The small molecule below binds the protein below.
Small molecule (SMILES): Nc1ncnc2c1ncn2[C@@H]1O[C@H](CO[P](=O)(O)O[P](=O)(O)NP(=O)(O)O)[C@@H](O)[C@H]1O

Binding-site contacts:
Ligand atom O2B contacts residue THR1029 of chain 1.A at 2.0 Å (h-bond).
Ligand atom O4' contacts residue GLY1101 of chain 1.A at 4.0 Å.
Ligand atom O2B contacts residue THR1220 of chain 1.A at 3.7 Å.
Ligand atom N1 contacts residue ILE1102 of chain 1.A at 3.5 Å.
Ligand atom N3 contacts residue ILE1148 of chain 1.A at 3.9 Å.
Ligand atom N6 contacts residue GLY1072 of chain 1.A at 3.9 Å.
Ligand atom C6 contacts residue LEU1071 of chain 1.A at 3.4 Å (hydrophobic).
Ligand atom O1B contacts residue THR1220 of chain 1.A at 3.1 Å (h-bond).
Ligand atom N3B contacts residue THR1029 of chain 1.A at 3.2 Å (h-bond).
Ligand atom N9 contacts residue GLY1101 of chain 1.A at 4.0 Å.
Ligand atom PB contacts residue THR1220 of chain 1.A at 3.9 Å.
Ligand atom N6 contacts residue HIS1069 of chain 1.A at 3.5 Å.
Ligand atom O1A contacts residue HIS1069 of chain 1.A at 2.6 Å (h-bond).
Ligand atom O5' contacts residue HIS1069 of chain 1.A at 3.7 Å.
Ligand atom O3A contacts residue GLY1221 of chain 1.A at 4.0 Å.
Ligand atom C4 contacts residue GLY1101 of chain 1.A at 3.9 Å.
Ligand atom C4' contacts residue GLY1099 of chain 1.A at 3.8 Å.
Ligand atom PB contacts residue THR1029 of chain 1.A at 3.1 Å.
Ligand atom C5' contacts residue GLY1099 of chain 1.A at 3.7 Å.
Ligand atom O2G contacts residue ASN1270 of chain 1.A at 2.8 Å (h-bond).
Ligand atom C5 contacts residue LEU1071 of chain 1.A at 3.7 Å (hydrophobic).
Ligand atom C1' contacts residue GLY1101 of chain 1.A at 3.9 Å.
Ligand atom O3' contacts residue ASP1222 of chain 1.A at 3.8 Å.
Ligand atom N6 contacts residue LEU1071 of chain 1.A at 3.4 Å.
Ligand atom PA contacts residue HIS1069 of chain 1.A at 3.7 Å.
Ligand atom N3 contacts residue ILE1180 of chain 1.A at 3.5 Å.
Ligand atom C2 contacts residue ILE1180 of chain 1.A at 3.9 Å (hydrophobic).
Ligand atom C8 contacts residue HIS1069 of chain 1.A at 3.5 Å.
Ligand atom N1 contacts residue LEU1071 of chain 1.A at 3.8 Å.
Ligand atom O1B contacts residue GLY1221 of chain 1.A at 3.2 Å (h-bond).
Ligand atom O2A contacts residue PRO1245 of chain 1.A at 3.9 Å.
Ligand atom C2 contacts residue ILE1102 of chain 1.A at 3.7 Å (hydrophobic).
Ligand atom N3 contacts residue GLY1101 of chain 1.A at 3.6 Å.
Ligand atom O2B contacts residue LYS1028 of chain 1.A at 3.9 Å.
Ligand atom N7 contacts residue HIS1069 of chain 1.A at 3.1 Å.
Ligand atom O4' contacts residue CYS1100 of chain 1.A at 3.6 Å.
Ligand atom O2' contacts residue ASN1150 of chain 1.A at 3.4 Å.
Ligand atom N3 contacts residue GLY1149 of chain 1.A at 3.6 Å.
Ligand atom C2 contacts residue ILE1148 of chain 1.A at 3.6 Å (hydrophobic).
Ligand atom O4' contacts residue GLY1099 of chain 1.A at 3.4 Å.

Sequence of chain 1.A:
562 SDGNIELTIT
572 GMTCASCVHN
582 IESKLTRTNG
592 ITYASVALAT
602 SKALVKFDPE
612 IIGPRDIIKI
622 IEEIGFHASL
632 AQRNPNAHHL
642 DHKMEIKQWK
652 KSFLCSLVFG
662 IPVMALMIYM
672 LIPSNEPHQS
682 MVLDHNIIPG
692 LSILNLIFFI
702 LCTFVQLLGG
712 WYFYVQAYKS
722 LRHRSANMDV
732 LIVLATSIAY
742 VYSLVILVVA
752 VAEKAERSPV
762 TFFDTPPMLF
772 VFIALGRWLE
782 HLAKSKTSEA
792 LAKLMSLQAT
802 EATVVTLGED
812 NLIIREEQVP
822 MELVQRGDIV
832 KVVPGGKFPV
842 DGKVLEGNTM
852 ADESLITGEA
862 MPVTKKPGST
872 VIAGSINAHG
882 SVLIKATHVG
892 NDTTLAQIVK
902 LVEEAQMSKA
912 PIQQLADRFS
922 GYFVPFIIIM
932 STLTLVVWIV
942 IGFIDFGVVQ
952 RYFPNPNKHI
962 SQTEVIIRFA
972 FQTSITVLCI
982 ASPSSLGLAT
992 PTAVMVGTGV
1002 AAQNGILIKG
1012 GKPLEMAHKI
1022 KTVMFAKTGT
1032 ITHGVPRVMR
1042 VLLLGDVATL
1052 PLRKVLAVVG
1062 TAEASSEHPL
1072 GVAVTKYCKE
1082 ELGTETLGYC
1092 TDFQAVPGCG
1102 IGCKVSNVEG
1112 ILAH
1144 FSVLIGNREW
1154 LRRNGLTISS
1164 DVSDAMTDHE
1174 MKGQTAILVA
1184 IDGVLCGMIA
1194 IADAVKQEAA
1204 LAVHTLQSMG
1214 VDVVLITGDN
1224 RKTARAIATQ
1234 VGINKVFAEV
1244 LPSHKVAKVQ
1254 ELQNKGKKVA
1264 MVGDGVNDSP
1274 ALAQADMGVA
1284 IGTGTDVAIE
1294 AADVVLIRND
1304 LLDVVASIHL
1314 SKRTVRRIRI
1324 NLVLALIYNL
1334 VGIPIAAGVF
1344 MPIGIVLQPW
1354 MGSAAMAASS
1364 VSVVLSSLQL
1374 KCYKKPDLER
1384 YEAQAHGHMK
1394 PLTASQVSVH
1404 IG